Binding-site contacts:
Ligand atom C7 contacts residue ASN751 of chain 1.A at 3.8 Å.
Ligand atom C5 contacts residue ASN751 of chain 1.A at 3.7 Å.
Ligand atom N2 contacts residue ARG543 of chain 1.A at 4.0 Å.
Ligand atom O6 contacts residue CYS750 of chain 1.A at 3.9 Å.
Ligand atom O7 contacts residue ARG543 of chain 1.A at 3.0 Å (salt-bridge).
Ligand atom C7 contacts residue ARG543 of chain 1.A at 3.4 Å.
Ligand atom O7 contacts residue LEU729 of chain 1.A at 4.3 Å.
Ligand atom C4 contacts residue ASN751 of chain 1.A at 4.3 Å.
Ligand atom C2 contacts residue ASN751 of chain 1.A at 2.5 Å.
Ligand atom C3 contacts residue ASN751 of chain 1.A at 3.8 Å.
Ligand atom C8 contacts residue ASN751 of chain 1.A at 4.2 Å.
Ligand atom C8 contacts residue ARG543 of chain 1.A at 3.4 Å.
Ligand atom O5 contacts residue ASN751 of chain 1.A at 2.4 Å (h-bond).
Ligand atom O6 contacts residue ASN751 of chain 1.A at 4.0 Å.
Ligand atom N2 contacts residue ASN751 of chain 1.A at 2.9 Å (h-bond).
Ligand atom O5 contacts residue CYS750 of chain 1.A at 4.2 Å.
Ligand atom C1 contacts residue ASN751 of chain 1.A at 1.4 Å.

A small-molecule ligand and the protein it binds are described below.
Small molecule (SMILES): CC(=O)N[C@@H]1[C@@H](O)[C@H](O)[C@@H](CO)O[C@H]1O

Sequence of chain 1.A:
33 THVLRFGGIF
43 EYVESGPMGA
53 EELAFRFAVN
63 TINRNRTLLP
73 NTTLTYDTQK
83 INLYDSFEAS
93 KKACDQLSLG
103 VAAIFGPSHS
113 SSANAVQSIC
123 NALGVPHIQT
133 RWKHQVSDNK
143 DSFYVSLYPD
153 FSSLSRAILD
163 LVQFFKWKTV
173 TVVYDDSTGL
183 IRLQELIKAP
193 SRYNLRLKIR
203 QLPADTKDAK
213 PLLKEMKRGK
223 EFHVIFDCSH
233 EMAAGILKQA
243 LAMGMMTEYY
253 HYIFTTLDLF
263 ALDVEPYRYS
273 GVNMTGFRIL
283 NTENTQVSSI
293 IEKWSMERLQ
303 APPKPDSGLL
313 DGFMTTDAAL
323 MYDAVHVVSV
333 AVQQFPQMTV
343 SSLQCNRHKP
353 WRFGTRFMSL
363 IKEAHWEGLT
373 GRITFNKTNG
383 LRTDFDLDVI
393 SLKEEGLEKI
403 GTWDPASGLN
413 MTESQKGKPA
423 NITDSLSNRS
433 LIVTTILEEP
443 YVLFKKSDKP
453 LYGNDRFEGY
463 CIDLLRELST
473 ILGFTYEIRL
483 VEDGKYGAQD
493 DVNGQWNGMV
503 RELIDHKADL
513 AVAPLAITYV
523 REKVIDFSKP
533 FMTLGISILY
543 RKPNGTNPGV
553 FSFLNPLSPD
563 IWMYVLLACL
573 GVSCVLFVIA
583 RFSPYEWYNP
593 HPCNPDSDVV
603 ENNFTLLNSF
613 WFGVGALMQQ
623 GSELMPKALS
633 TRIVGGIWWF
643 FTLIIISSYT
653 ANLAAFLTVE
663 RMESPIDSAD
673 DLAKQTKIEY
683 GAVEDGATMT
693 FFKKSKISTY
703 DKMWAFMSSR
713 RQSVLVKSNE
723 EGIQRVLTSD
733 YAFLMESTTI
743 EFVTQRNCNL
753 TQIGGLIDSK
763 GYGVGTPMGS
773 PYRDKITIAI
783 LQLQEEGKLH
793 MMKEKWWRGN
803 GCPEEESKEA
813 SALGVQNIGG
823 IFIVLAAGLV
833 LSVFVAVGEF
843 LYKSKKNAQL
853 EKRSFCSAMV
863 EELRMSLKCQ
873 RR